Sequence of chain 1.A:
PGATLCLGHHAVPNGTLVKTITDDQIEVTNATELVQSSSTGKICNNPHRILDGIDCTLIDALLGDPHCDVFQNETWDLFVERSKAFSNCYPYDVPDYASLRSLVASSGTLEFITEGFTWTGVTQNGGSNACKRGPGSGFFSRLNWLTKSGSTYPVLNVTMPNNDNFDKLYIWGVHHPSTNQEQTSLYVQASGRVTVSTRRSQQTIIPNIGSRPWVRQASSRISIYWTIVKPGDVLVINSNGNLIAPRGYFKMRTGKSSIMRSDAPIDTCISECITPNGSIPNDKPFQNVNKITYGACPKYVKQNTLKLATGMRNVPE

A small-molecule ligand and the protein it binds are described below.
Small molecule (SMILES): CC(=O)N[C@H]1[C@H]([C@H](O)[C@H](O)CO)O[C@@](OC[C@H]2O[C@@H](O)[C@H](O)[C@@H](O)[C@H]2O)(C(=O)O)C[C@@H]1O

Binding-site contacts:
Ligand atom C9 contacts residue HIS177 of chain 1.A at 3.9 Å.
Ligand atom O1B contacts residue ASN131 of chain 1.A at 2.7 Å (h-bond).
Ligand atom C11 contacts residue THR149 of chain 1.A at 3.9 Å.
Ligand atom O10 contacts residue LEU188 of chain 1.A at 3.1 Å.
Ligand atom C11 contacts residue GLY129 of chain 1.A at 3.9 Å.
Ligand atom O10 contacts residue THR149 of chain 1.A at 4.4 Å.
Ligand atom O9 contacts residue TYR92 of chain 1.A at 2.7 Å (h-bond).
Ligand atom C8 contacts residue TRP147 of chain 1.A at 4.0 Å (hydrophobic).
Ligand atom C10 contacts residue TRP147 of chain 1.A at 4.4 Å (hydrophobic).
Ligand atom O9 contacts residue HIS177 of chain 1.A at 3.6 Å.
Ligand atom C9 contacts residue TRP147 of chain 1.A at 3.9 Å (hydrophobic).
Ligand atom C11 contacts residue TRP147 of chain 1.A at 4.0 Å (hydrophobic).
Ligand atom O9 contacts residue GLU184 of chain 1.A at 2.5 Å (salt-bridge).
Ligand atom O1A contacts residue SER130 of chain 1.A at 2.8 Å (h-bond).
Ligand atom C4 contacts residue GLY129 of chain 1.A at 3.4 Å.
Ligand atom N5 contacts residue TRP147 of chain 1.A at 4.4 Å.
Ligand atom C6 contacts residue GLY129 of chain 1.A at 4.0 Å.
Ligand atom C7 contacts residue TRP147 of chain 1.A at 3.8 Å (hydrophobic).
Ligand atom C5 contacts residue GLY129 of chain 1.A at 3.6 Å.
Ligand atom O8 contacts residue SER130 of chain 1.A at 4.2 Å.
Ligand atom C10 contacts residue LEU188 of chain 1.A at 4.2 Å (hydrophobic).
Ligand atom C9 contacts residue TYR92 of chain 1.A at 3.5 Å (hydrophobic).
Ligand atom O1B contacts residue SER130 of chain 1.A at 3.4 Å.
Ligand atom O1A contacts residue ASN131 of chain 1.A at 3.8 Å.
Ligand atom C10 contacts residue GLY129 of chain 1.A at 3.9 Å.
Ligand atom C9 contacts residue GLU184 of chain 1.A at 3.1 Å.
Ligand atom O8 contacts residue TYR92 of chain 1.A at 3.3 Å (h-bond).
Ligand atom C1 contacts residue SER130 of chain 1.A at 3.6 Å.
Ligand atom C11 contacts residue GLY128 of chain 1.A at 3.6 Å.
Ligand atom O7 contacts residue LEU188 of chain 1.A at 3.5 Å.
Ligand atom O8 contacts residue TRP147 of chain 1.A at 3.6 Å.
Ligand atom C8 contacts residue TYR92 of chain 1.A at 4.0 Å (hydrophobic).
Ligand atom O4 contacts residue GLY129 of chain 1.A at 3.9 Å.
Ligand atom C1 contacts residue ASN131 of chain 1.A at 3.6 Å.
Ligand atom C9 contacts residue LEU188 of chain 1.A at 3.8 Å (hydrophobic).
Ligand atom C7 contacts residue LEU188 of chain 1.A at 4.4 Å (hydrophobic).
Ligand atom N5 contacts residue GLY129 of chain 1.A at 2.9 Å (h-bond).
Ligand atom O9 contacts residue SER222 of chain 1.A at 3.5 Å (h-bond).
Ligand atom C6 contacts residue TRP147 of chain 1.A at 4.4 Å (hydrophobic).